Sequence of chain 1.GB:
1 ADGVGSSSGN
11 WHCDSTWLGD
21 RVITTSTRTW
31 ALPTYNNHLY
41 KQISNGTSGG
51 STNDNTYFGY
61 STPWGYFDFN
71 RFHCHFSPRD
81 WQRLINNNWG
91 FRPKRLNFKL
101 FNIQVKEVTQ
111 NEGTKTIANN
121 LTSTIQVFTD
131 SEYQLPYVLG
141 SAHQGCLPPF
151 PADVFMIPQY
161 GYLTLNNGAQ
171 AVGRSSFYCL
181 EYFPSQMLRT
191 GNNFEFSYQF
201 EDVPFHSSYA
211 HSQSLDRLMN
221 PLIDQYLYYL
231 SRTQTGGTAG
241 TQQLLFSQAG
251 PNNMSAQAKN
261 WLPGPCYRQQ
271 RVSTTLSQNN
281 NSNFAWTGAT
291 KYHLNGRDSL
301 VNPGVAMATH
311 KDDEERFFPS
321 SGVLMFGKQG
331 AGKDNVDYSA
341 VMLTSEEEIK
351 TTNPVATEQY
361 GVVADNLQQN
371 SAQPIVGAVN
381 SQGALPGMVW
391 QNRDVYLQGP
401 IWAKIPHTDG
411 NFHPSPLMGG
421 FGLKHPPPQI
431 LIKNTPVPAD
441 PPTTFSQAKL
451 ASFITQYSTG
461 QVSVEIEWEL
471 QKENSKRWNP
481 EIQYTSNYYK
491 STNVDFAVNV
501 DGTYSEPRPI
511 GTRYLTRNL

A small-molecule ligand and the protein it binds are described below.
Small molecule (SMILES): Nc1ccn([C@H]2C[C@H](O)[C@@H](COP(=O)(O)O)O2)c(=O)n1

Binding-site contacts:
Ligand atom C6 contacts residue ASP202 of chain 1.GB at 4.3 Å.
Ligand atom N1 contacts residue PRO204 of chain 1.GB at 4.2 Å.
Ligand atom C4 contacts residue PRO204 of chain 1.GB at 3.8 Å (hydrophobic).
Ligand atom N3 contacts residue ASP202 of chain 1.GB at 4.2 Å.
Ligand atom C3' contacts residue DA1 of chain 1.VF at 2.6 Å.
Ligand atom N4 contacts residue ASP202 of chain 1.GB at 2.4 Å (salt-bridge).
Ligand atom N4 contacts residue VAL203 of chain 1.GB at 3.4 Å (h-bond).
Ligand atom C6 contacts residue PRO204 of chain 1.GB at 3.9 Å (hydrophobic).
Ligand atom N4 contacts residue PRO204 of chain 1.GB at 4.2 Å.
Ligand atom C5' contacts residue PRO204 of chain 1.GB at 4.5 Å (hydrophobic).
Ligand atom C4' contacts residue DA1 of chain 1.VF at 4.0 Å.
Ligand atom C2' contacts residue DA1 of chain 1.VF at 2.9 Å.
Ligand atom C5 contacts residue ASP202 of chain 1.GB at 3.1 Å.
Ligand atom C2' contacts residue PRO204 of chain 1.GB at 4.0 Å (hydrophobic).
Ligand atom C4 contacts residue VAL203 of chain 1.GB at 4.1 Å (hydrophobic).
Ligand atom O2 contacts residue DA1 of chain 1.VF at 3.4 Å (h-bond).
Ligand atom C5 contacts residue PRO204 of chain 1.GB at 3.6 Å (hydrophobic).
Ligand atom C5 contacts residue VAL203 of chain 1.GB at 3.8 Å (hydrophobic).
Ligand atom C2 contacts residue DA1 of chain 1.VF at 4.2 Å.
Ligand atom N3 contacts residue PRO204 of chain 1.GB at 4.0 Å.
Ligand atom C2 contacts residue PRO204 of chain 1.GB at 4.3 Å (hydrophobic).
Ligand atom C1' contacts residue DA1 of chain 1.VF at 3.9 Å.
Ligand atom C4 contacts residue ASP202 of chain 1.GB at 3.0 Å.
Ligand atom O3' contacts residue DA1 of chain 1.VF at 1.6 Å.